Sequence of chain 59.F:
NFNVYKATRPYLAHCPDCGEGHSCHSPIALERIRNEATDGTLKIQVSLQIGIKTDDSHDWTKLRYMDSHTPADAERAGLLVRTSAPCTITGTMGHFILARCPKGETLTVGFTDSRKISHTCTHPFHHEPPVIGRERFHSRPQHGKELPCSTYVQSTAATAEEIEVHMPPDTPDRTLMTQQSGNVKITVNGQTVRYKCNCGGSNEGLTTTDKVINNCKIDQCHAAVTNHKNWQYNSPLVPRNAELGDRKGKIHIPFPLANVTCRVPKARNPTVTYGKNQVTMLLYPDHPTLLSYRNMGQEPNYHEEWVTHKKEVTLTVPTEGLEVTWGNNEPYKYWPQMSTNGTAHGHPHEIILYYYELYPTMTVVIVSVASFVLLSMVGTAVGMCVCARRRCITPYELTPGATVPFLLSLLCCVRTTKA

The protein below binds the small molecule below.
Small molecule (SMILES): CC(=O)N[C@@H]1[C@@H](O)[C@H](O)[C@@H](CO)O[C@H]1O

Sequence of chain 59.E:
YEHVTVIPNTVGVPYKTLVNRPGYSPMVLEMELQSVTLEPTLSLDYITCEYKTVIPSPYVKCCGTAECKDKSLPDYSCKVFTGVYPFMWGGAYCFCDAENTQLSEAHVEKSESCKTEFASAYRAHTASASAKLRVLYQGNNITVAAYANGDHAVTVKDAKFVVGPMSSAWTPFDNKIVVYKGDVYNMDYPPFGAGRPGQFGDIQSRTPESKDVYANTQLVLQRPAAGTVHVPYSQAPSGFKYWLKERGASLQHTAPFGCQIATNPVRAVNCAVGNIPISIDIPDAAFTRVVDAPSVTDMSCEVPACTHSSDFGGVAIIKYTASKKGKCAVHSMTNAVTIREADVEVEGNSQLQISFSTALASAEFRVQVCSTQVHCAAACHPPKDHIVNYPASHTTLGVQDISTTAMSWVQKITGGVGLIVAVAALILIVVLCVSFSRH

Binding-site contacts:
Ligand atom O7 contacts residue LYS181 of chain 59.E at 3.9 Å.
Ligand atom O5 contacts residue ASN259 of chain 59.F at 2.4 Å (h-bond).
Ligand atom C4 contacts residue ASN259 of chain 59.F at 4.2 Å.
Ligand atom O6 contacts residue LYS115 of chain 59.E at 4.4 Å.
Ligand atom C7 contacts residue ASN259 of chain 59.F at 3.1 Å.
Ligand atom N2 contacts residue ASN259 of chain 59.F at 2.9 Å (h-bond).
Ligand atom C3 contacts residue ASN259 of chain 59.F at 3.8 Å.
Ligand atom C5 contacts residue ASN259 of chain 59.F at 3.7 Å.
Ligand atom C1 contacts residue ASN259 of chain 59.F at 1.4 Å.
Ligand atom C2 contacts residue ASN259 of chain 59.F at 2.4 Å.
Ligand atom C8 contacts residue LYS181 of chain 59.E at 4.1 Å.
Ligand atom O5 contacts residue THR116 of chain 59.E at 4.0 Å.
Ligand atom C8 contacts residue ASN259 of chain 59.F at 4.4 Å.
Ligand atom O7 contacts residue ASN259 of chain 59.F at 2.9 Å (h-bond).
Ligand atom O6 contacts residue THR116 of chain 59.E at 3.5 Å.